A small-molecule ligand and the protein it binds are described below.
Small molecule (SMILES): NS(=O)(=O)c1cc2c(cc1Cl)N[C@H]([C@H]1C[C@H]3C=C[C@@H]1C3)NS2(=O)=O

Sequence of chain 1.B:
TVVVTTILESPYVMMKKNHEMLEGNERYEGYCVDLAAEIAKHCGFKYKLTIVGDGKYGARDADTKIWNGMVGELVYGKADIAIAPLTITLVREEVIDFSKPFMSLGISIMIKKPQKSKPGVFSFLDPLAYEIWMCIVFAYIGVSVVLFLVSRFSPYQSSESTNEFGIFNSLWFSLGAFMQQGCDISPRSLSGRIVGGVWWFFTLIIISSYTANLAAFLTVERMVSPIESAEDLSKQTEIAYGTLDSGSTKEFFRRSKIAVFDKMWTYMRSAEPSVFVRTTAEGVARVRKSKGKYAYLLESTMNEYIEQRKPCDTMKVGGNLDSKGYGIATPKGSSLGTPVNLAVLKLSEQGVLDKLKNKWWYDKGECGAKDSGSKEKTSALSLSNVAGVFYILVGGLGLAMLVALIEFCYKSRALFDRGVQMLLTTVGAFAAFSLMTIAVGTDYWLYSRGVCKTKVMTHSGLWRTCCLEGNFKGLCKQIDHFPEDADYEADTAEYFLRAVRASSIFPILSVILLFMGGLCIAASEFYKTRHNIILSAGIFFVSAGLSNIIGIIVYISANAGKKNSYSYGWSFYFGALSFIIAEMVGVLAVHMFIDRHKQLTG

Sequence of chain 1.C:
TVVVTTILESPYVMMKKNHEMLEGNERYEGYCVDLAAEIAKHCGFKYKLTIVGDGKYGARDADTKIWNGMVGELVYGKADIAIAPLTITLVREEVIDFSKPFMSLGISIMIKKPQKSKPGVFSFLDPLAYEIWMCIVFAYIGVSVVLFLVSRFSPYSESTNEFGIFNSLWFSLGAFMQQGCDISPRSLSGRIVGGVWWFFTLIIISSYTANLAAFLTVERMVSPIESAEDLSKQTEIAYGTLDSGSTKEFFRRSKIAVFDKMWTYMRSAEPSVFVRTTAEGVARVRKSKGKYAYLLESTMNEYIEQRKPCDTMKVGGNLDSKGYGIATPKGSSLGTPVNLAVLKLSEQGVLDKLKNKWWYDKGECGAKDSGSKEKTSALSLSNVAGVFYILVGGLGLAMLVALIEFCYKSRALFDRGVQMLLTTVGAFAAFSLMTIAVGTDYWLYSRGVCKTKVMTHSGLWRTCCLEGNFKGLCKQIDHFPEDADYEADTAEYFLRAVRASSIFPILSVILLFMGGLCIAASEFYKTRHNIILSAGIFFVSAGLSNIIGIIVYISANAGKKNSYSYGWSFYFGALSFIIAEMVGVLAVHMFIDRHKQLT

Binding-site contacts:
Ligand atom C9 contacts residue PHE486 of chain 1.C at 3.8 Å (hydrophobic).
Ligand atom C14 contacts residue SER745 of chain 1.C at 3.7 Å.
Ligand atom O1 contacts residue SER488 of chain 1.C at 2.9 Å (h-bond).
Ligand atom C2 contacts residue LYS484 of chain 1.C at 3.7 Å.
Ligand atom N1 contacts residue PRO485 of chain 1.C at 2.7 Å (h-bond).
Ligand atom C10 contacts residue SER720 of chain 1.B at 3.5 Å.
Ligand atom N3 contacts residue LYS754 of chain 1.C at 3.5 Å.
Ligand atom S1 contacts residue SER488 of chain 1.C at 3.5 Å (h-bond).
Ligand atom C4 contacts residue GLY722 of chain 1.B at 3.3 Å.
Ligand atom C3 contacts residue PRO485 of chain 1.B at 3.2 Å (hydrophobic).
Ligand atom N2 contacts residue SER745 of chain 1.C at 3.1 Å (h-bond).
Ligand atom O2 contacts residue MET487 of chain 1.C at 3.0 Å.
Ligand atom C8 contacts residue SER720 of chain 1.B at 3.9 Å.
Ligand atom S1 contacts residue SER720 of chain 1.B at 3.4 Å (h-bond).
Ligand atom N3 contacts residue ASP751 of chain 1.C at 3.4 Å (salt-bridge).
Ligand atom C13 contacts residue SER720 of chain 1.B at 3.9 Å.
Ligand atom C11 contacts residue SER488 of chain 1.C at 3.9 Å.
Ligand atom C11 contacts residue PHE486 of chain 1.C at 3.6 Å (hydrophobic).
Ligand atom O3 contacts residue LYS754 of chain 1.C at 3.6 Å.
Ligand atom O1 contacts residue SER720 of chain 1.B at 2.6 Å (h-bond).
Ligand atom C4 contacts residue LYS721 of chain 1.B at 3.9 Å.
Ligand atom S2 contacts residue LYS754 of chain 1.C at 3.7 Å.
Ligand atom O4 contacts residue LYS754 of chain 1.C at 3.2 Å.
Ligand atom C5 contacts residue ILE472 of chain 1.B at 3.9 Å (hydrophobic).
Ligand atom O2 contacts residue PRO485 of chain 1.C at 2.6 Å (h-bond).
Ligand atom C11 contacts residue MET487 of chain 1.C at 3.7 Å (hydrophobic).
Ligand atom C9 contacts residue SER720 of chain 1.B at 3.2 Å.
Ligand atom C7 contacts residue LYS484 of chain 1.C at 3.7 Å.
Ligand atom S1 contacts residue PRO485 of chain 1.C at 3.2 Å (h-bond).
Ligand atom C11 contacts residue SER720 of chain 1.B at 3.6 Å.
Ligand atom CL contacts residue ASP751 of chain 1.C at 2.5 Å.
Ligand atom C12 contacts residue PHE486 of chain 1.C at 3.8 Å (hydrophobic).
Ligand atom C10 contacts residue SER745 of chain 1.C at 3.9 Å.
Ligand atom C12 contacts residue SER720 of chain 1.B at 3.9 Å.
Ligand atom O2 contacts residue PHE486 of chain 1.C at 3.5 Å.
Ligand atom C4 contacts residue PRO485 of chain 1.B at 3.6 Å (hydrophobic).
Ligand atom O2 contacts residue SER488 of chain 1.C at 3.2 Å (h-bond).
Ligand atom C14 contacts residue SER720 of chain 1.B at 3.8 Å.
Ligand atom CL contacts residue LEU750 of chain 1.C at 3.5 Å.
Ligand atom O3 contacts residue SER488 of chain 1.C at 3.9 Å.